Binding-site contacts:
Ligand atom N1 contacts residue ILE231 of chain 1.A at 3.6 Å.
Ligand atom N3 contacts residue LYS267 of chain 1.A at 2.9 Å (salt-bridge).
Ligand atom C6' contacts residue CYS276 of chain 1.A at 2.9 Å (hydrophobic).
Ligand atom O4' contacts residue PHE162 of chain 1.A at 3.3 Å (h-bond).
Ligand atom C3' contacts residue PHE162 of chain 1.A at 3.2 Å (hydrophobic).
Ligand atom O1A contacts residue PHE265 of chain 1.A at 3.2 Å.
Ligand atom O6' contacts residue CYS276 of chain 1.A at 2.3 Å (h-bond).
Ligand atom O3A contacts residue LYS339 of chain 1.A at 3.4 Å.
Ligand atom O3' contacts residue PHE162 of chain 1.A at 2.7 Å (h-bond).
Ligand atom O2 contacts residue SER269 of chain 1.A at 2.7 Å (h-bond).
Ligand atom C6' contacts residue THR131 of chain 1.A at 3.3 Å.
Ligand atom C3C contacts residue PHE338 of chain 1.A at 3.6 Å (hydrophobic).
Ligand atom C5C contacts residue PHE277 of chain 1.A at 3.5 Å (hydrophobic).
Ligand atom O4' contacts residue GLU161 of chain 1.A at 3.3 Å (salt-bridge).
Ligand atom O4' contacts residue LYS220 of chain 1.A at 3.0 Å (salt-bridge).
Ligand atom C4 contacts residue LYS267 of chain 1.A at 3.6 Å.
Ligand atom C6 contacts residue ILE231 of chain 1.A at 3.4 Å (hydrophobic).
Ligand atom O3B contacts residue ALA164 of chain 1.A at 3.2 Å.
Ligand atom O4C contacts residue ILE231 of chain 1.A at 3.4 Å.
Ligand atom O2C contacts residue PHE338 of chain 1.A at 3.5 Å (h-bond).
Ligand atom O6' contacts residue ASN224 of chain 1.A at 2.9 Å (h-bond).
Ligand atom O4 contacts residue LEU266 of chain 1.A at 3.3 Å (h-bond).
Ligand atom C4C contacts residue GLY273 of chain 1.A at 3.6 Å.
Ligand atom O6' contacts residue LYS220 of chain 1.A at 3.5 Å (salt-bridge).
Ligand atom O2' contacts residue ALA164 of chain 1.A at 3.5 Å.
Ligand atom O6' contacts residue THR131 of chain 1.A at 3.7 Å.
Ligand atom O1B contacts residue GLU165 of chain 1.A at 3.2 Å (salt-bridge).
Ligand atom O2C contacts residue ARG442 of chain 1.A at 3.1 Å (salt-bridge).
Ligand atom O4 contacts residue LYS267 of chain 1.A at 3.0 Å (salt-bridge).
Ligand atom O4 contacts residue PHE265 of chain 1.A at 3.1 Å.
Ligand atom O1A contacts residue PHE277 of chain 1.A at 3.6 Å.
Ligand atom O4' contacts residue LEU163 of chain 1.A at 3.2 Å (h-bond).
Ligand atom O3' contacts residue ARG260 of chain 1.B at 2.9 Å (salt-bridge).
Ligand atom O2 contacts residue ILE231 of chain 1.A at 3.3 Å.
Ligand atom O2A contacts residue LYS339 of chain 1.A at 2.7 Å (salt-bridge).
Ligand atom O2' contacts residue ARG260 of chain 1.B at 2.3 Å (salt-bridge).
Ligand atom O3C contacts residue PHE338 of chain 1.A at 2.8 Å (h-bond).
Ligand atom C2' contacts residue ARG260 of chain 1.B at 3.6 Å.
Ligand atom O3C contacts residue GLY273 of chain 1.A at 2.8 Å (h-bond).
Ligand atom C3' contacts residue LEU163 of chain 1.A at 3.6 Å (hydrophobic).

A small-molecule ligand and the protein it binds are described below.
Small molecule (SMILES): O=c1ccn([C@@H]2O[C@H](CO[P](=O)(O)O[P](=O)(O)O[C@H]3O[C@H](CO)[C@@H](O)[C@H](O)[C@H]3O)[C@@H](O)[C@H]2O)c(=O)[nH]1

Sequence of chain 1.B:
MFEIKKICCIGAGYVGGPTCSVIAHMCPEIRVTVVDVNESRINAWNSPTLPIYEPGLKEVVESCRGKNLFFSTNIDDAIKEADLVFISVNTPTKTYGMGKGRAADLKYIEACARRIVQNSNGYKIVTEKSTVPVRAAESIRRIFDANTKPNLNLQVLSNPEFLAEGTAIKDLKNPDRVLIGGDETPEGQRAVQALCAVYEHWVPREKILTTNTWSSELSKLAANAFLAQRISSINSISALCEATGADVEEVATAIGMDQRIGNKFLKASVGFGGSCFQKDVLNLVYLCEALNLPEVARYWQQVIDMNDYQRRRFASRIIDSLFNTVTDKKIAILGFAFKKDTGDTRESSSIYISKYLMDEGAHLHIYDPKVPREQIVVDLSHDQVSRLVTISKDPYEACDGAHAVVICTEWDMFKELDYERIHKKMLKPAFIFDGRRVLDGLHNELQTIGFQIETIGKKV

Sequence of chain 1.A:
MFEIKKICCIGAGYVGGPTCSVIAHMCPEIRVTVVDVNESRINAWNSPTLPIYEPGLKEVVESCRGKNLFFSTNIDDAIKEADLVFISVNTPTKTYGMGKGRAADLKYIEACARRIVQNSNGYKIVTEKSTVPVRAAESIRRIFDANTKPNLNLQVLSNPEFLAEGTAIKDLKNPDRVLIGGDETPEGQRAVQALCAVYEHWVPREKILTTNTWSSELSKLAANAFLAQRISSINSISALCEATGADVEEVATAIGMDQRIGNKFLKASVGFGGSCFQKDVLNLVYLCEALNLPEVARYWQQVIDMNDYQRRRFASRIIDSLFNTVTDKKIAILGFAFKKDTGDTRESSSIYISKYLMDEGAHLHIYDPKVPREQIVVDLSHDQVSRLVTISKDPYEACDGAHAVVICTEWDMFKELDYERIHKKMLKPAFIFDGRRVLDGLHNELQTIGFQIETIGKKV